The small molecule below binds the protein below.
Small molecule (SMILES): NCCC[C@H](N)C(=O)O

Sequence of chain 1.C:
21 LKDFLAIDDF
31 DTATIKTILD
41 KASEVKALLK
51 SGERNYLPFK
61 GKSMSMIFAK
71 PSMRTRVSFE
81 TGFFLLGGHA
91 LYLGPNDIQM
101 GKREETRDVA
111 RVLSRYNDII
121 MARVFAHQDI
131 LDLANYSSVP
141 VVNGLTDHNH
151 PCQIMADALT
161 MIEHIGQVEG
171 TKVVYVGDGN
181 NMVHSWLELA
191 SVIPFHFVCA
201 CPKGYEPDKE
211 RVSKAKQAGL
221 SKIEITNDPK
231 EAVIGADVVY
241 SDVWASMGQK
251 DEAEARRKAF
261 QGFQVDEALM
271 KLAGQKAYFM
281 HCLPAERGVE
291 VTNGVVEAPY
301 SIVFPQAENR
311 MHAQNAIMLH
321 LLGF

Binding-site contacts:
Ligand atom OXT contacts residue TYR56 of chain 1.C at 4.1 Å.
Ligand atom OXT contacts residue ASN55 of chain 1.C at 2.5 Å (h-bond).
Ligand atom C contacts residue TYR56 of chain 1.C at 4.2 Å (hydrophobic).
Ligand atom OXT contacts residue ARG54 of chain 1.C at 3.3 Å (salt-bridge).
Ligand atom O contacts residue ARG54 of chain 1.C at 3.6 Å (salt-bridge).
Ligand atom O contacts residue LEU48 of chain 1.C at 4.2 Å.
Ligand atom C contacts residue ASN55 of chain 1.C at 3.2 Å.
Ligand atom O contacts residue ASN55 of chain 1.C at 3.3 Å (h-bond).
Ligand atom CB contacts residue LEU48 of chain 1.C at 3.8 Å (hydrophobic).
Ligand atom OXT contacts residue GLU53 of chain 1.C at 3.5 Å.
Ligand atom CB contacts residue GLU53 of chain 1.C at 3.1 Å.
Ligand atom CG contacts residue LEU48 of chain 1.C at 3.7 Å (hydrophobic).
Ligand atom O contacts residue GLU53 of chain 1.C at 3.2 Å.
Ligand atom C contacts residue GLU53 of chain 1.C at 2.9 Å.
Ligand atom CD contacts residue LEU48 of chain 1.C at 3.3 Å (hydrophobic).
Ligand atom N contacts residue GLU53 of chain 1.C at 2.7 Å (salt-bridge).
Ligand atom CA contacts residue ASN55 of chain 1.C at 4.2 Å.
Ligand atom C contacts residue ARG54 of chain 1.C at 3.6 Å.
Ligand atom CA contacts residue GLU53 of chain 1.C at 3.2 Å.
Ligand atom N contacts residue ASN55 of chain 1.C at 3.6 Å.
Ligand atom CG contacts residue GLU53 of chain 1.C at 4.5 Å.
Ligand atom O contacts residue TYR56 of chain 1.C at 3.7 Å.
Ligand atom NE contacts residue LEU48 of chain 1.C at 3.8 Å.